Sequence of chain 1.E:
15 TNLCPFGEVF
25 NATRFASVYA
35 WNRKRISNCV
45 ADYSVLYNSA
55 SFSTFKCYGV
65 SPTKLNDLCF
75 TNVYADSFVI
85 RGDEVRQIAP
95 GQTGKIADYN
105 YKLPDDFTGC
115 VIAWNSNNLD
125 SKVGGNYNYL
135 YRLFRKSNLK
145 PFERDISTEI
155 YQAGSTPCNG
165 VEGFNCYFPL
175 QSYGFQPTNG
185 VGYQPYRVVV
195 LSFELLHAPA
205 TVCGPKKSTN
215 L

A protein and the small-molecule ligand that binds it are described below.
Small molecule (SMILES): CC[C@H](C)[C@@H]1NC(=O)[C@H](CC2=CN=C3CC=CC=C23)NC(=O)[C@H](C)NC(=O)[C@H](CC(N)=O)NC(=O)[C@H](Cc2ccc(O)cc2)NC(=O)CNC(=O)[C@H](Cc2ccc(O)cc2)NC(=O)[C@H](C(C)C)NC(=O)[C@H](C(C)C)NC(=O)CNC(=O)[C@H](C)NC(=O)[C@H](CCCCN)NC(=O)[C@@H](Cc2ccc(O)cc2)NC(=O)CSC[C@@H]([C@@H](N)O)NC(=O)[C@H](CCCN=C(N)N)NC1=O

Binding-site contacts:
Ligand atom CA contacts residue ASN42 of chain 1.E at 3.7 Å.
Ligand atom C contacts residue LEU72 of chain 1.E at 3.8 Å (hydrophobic).
Ligand atom O contacts residue ASN70 of chain 1.E at 3.8 Å.
Ligand atom NH2 contacts residue ASP71 of chain 1.E at 3.4 Å (salt-bridge).
Ligand atom N contacts residue CYS43 of chain 1.E at 3.8 Å.
Ligand atom O contacts residue VAL206 of chain 1.E at 2.9 Å.
Ligand atom O contacts residue VAL44 of chain 1.E at 3.2 Å.
Ligand atom CB contacts residue LEU72 of chain 1.E at 3.7 Å (hydrophobic).
Ligand atom C contacts residue ALA45 of chain 1.E at 3.7 Å (hydrophobic).
Ligand atom C contacts residue ASN70 of chain 1.E at 3.1 Å.
Ligand atom CB contacts residue ASP71 of chain 1.E at 3.6 Å.
Ligand atom CG2 contacts residue PHE74 of chain 1.E at 3.0 Å (hydrophobic).
Ligand atom N contacts residue PHE74 of chain 1.E at 2.9 Å (h-bond).
Ligand atom OD1 contacts residue ASN70 of chain 1.E at 3.7 Å.
Ligand atom CA contacts residue ASN70 of chain 1.E at 3.0 Å.
Ligand atom O contacts residue CYS73 of chain 1.E at 3.5 Å.
Ligand atom CG2 contacts residue VAL77 of chain 1.E at 3.6 Å (hydrophobic).
Ligand atom N contacts residue ASN70 of chain 1.E at 3.1 Å (h-bond).
Ligand atom CG1 contacts residue CYS43 of chain 1.E at 3.1 Å (hydrophobic).
Ligand atom CA contacts residue PHE74 of chain 1.E at 3.6 Å (hydrophobic).
Ligand atom CB contacts residue ASN70 of chain 1.E at 3.4 Å.
Ligand atom C contacts residue PHE74 of chain 1.E at 3.7 Å (hydrophobic).
Ligand atom CG1 contacts residue CYS18 of chain 1.E at 3.6 Å (hydrophobic).
Ligand atom CA contacts residue CYS43 of chain 1.E at 3.4 Å (hydrophobic).
Ligand atom CA contacts residue ALA45 of chain 1.E at 3.4 Å (hydrophobic).
Ligand atom CD2 contacts residue ASN70 of chain 1.E at 3.7 Å.
Ligand atom NH1 contacts residue VAL206 of chain 1.E at 3.4 Å (h-bond).
Ligand atom N contacts residue ASP71 of chain 1.E at 3.6 Å.
Ligand atom CB contacts residue ASP71 of chain 1.E at 3.3 Å.
Ligand atom O contacts residue ALA45 of chain 1.E at 3.0 Å (h-bond).
Ligand atom CD contacts residue VAL206 of chain 1.E at 3.5 Å (hydrophobic).
Ligand atom CA contacts residue LEU72 of chain 1.E at 3.4 Å (hydrophobic).
Ligand atom O contacts residue PHE74 of chain 1.E at 2.8 Å (h-bond).
Ligand atom CD1 contacts residue CYS73 of chain 1.E at 3.7 Å (hydrophobic).
Ligand atom CB contacts residue VAL44 of chain 1.E at 3.8 Å (hydrophobic).
Ligand atom CB contacts residue CYS43 of chain 1.E at 3.7 Å (hydrophobic).
Ligand atom N contacts residue LEU72 of chain 1.E at 2.8 Å (h-bond).
Ligand atom CB contacts residue VAL206 of chain 1.E at 3.6 Å (hydrophobic).
Ligand atom N contacts residue ALA45 of chain 1.E at 3.2 Å (h-bond).
Ligand atom N contacts residue ASN70 of chain 1.E at 3.4 Å (h-bond).